Binding-site contacts:
Ligand atom O4 contacts residue TRP51 of chain 1.A at 3.3 Å.
Ligand atom C6 contacts residue SER75 of chain 1.A at 3.3 Å.
Ligand atom C5 contacts residue PHE235 of chain 1.A at 3.9 Å (hydrophobic).
Ligand atom O4 contacts residue ASP74 of chain 1.A at 3.5 Å.
Ligand atom C3 contacts residue TRP71 of chain 1.A at 3.7 Å (hydrophobic).
Ligand atom C6 contacts residue PHE199 of chain 1.A at 3.8 Å (hydrophobic).
Ligand atom O3 contacts residue GLN102 of chain 1.A at 3.4 Å (h-bond).
Ligand atom C2 contacts residue GLU96 of chain 1.A at 3.5 Å.
Ligand atom O3 contacts residue GLU96 of chain 1.A at 3.2 Å (salt-bridge).
Ligand atom O2 contacts residue GLN193 of chain 1.A at 3.0 Å (h-bond).
Ligand atom C2 contacts residue GLN102 of chain 1.A at 3.6 Å.
Ligand atom C6 contacts residue TYR131 of chain 1.A at 3.9 Å (hydrophobic).
Ligand atom O6 contacts residue TYR131 of chain 1.A at 3.6 Å.
Ligand atom C6 contacts residue THR241 of chain 1.A at 3.6 Å.
Ligand atom C5 contacts residue TRP51 of chain 1.A at 3.6 Å (hydrophobic).
Ligand atom O4 contacts residue PHE235 of chain 1.A at 3.2 Å.
Ligand atom O6 contacts residue SER75 of chain 1.A at 2.8 Å (h-bond).
Ligand atom O3 contacts residue ALA130 of chain 1.A at 3.7 Å.
Ligand atom O4 contacts residue PHE199 of chain 1.A at 3.8 Å.
Ligand atom O6 contacts residue THR241 of chain 1.A at 3.9 Å.
Ligand atom O2 contacts residue GLN102 of chain 1.A at 2.6 Å (h-bond).
Ligand atom O5 contacts residue TYR131 of chain 1.A at 3.7 Å.
Ligand atom C2 contacts residue LEU99 of chain 1.A at 3.9 Å (hydrophobic).
Ligand atom C6 contacts residue TRP51 of chain 1.A at 3.6 Å (hydrophobic).
Ligand atom C2 contacts residue GLN193 of chain 1.A at 3.8 Å.
Ligand atom C2 contacts residue ALA130 of chain 1.A at 3.6 Å (hydrophobic).
Ligand atom O2 contacts residue ASN95 of chain 1.A at 3.2 Å (h-bond).
Ligand atom O6 contacts residue GLN80 of chain 1.A at 3.0 Å (h-bond).
Ligand atom O2 contacts residue GLU96 of chain 1.A at 2.6 Å (salt-bridge).
Ligand atom O1 contacts residue TYR162 of chain 1.A at 3.8 Å.
Ligand atom C1 contacts residue TRP71 of chain 1.A at 3.6 Å (hydrophobic).
Ligand atom O2 contacts residue TRP71 of chain 1.A at 2.9 Å (h-bond).
Ligand atom C6 contacts residue THR50 of chain 1.A at 3.3 Å.
Ligand atom O2 contacts residue ALA130 of chain 1.A at 3.9 Å.
Ligand atom O2 contacts residue TRP161 of chain 1.A at 3.9 Å.
Ligand atom O2 contacts residue TYR162 of chain 1.A at 3.1 Å (h-bond).
Ligand atom C5 contacts residue PHE199 of chain 1.A at 3.7 Å (hydrophobic).
Ligand atom C6 contacts residue GLN80 of chain 1.A at 3.7 Å.
Ligand atom O5 contacts residue TRP51 of chain 1.A at 3.7 Å.
Ligand atom C5 contacts residue SER75 of chain 1.A at 3.7 Å.

Sequence of chain 1.A:
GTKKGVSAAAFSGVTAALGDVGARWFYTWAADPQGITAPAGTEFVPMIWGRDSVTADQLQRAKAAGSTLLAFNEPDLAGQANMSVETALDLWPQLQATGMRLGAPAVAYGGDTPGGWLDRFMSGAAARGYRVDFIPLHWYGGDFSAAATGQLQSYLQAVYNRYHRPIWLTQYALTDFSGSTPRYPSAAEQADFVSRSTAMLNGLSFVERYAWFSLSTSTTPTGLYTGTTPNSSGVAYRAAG

This small molecule binds to this protein.
Small molecule (SMILES): OC[C@H]1O[C@@H](O[C@@H]2[C@@H](O)[C@H](O[C@@H]3[C@@H](O)[C@H](O[C@@H]4[C@@H](O)[C@H](O[C@@H]5[C@@H](O)[C@H](O[C@@H]6[C@@H](O)[C@H](O)O[C@H](CO)[C@H]6O)O[C@H](CO)[C@H]5O)O[C@H](CO)[C@H]4O)O[C@H](CO)[C@H]3O)O[C@H](CO)[C@H]2O)[C@H](O)[C@@H](O)[C@@H]1O